The protein below binds the small molecule below.
Small molecule (SMILES): Nc1ccn([C@H]2C[C@H](O)[C@@H](COP(=O)(O)O)O2)c(=O)n1

Sequence of chain 1.D:
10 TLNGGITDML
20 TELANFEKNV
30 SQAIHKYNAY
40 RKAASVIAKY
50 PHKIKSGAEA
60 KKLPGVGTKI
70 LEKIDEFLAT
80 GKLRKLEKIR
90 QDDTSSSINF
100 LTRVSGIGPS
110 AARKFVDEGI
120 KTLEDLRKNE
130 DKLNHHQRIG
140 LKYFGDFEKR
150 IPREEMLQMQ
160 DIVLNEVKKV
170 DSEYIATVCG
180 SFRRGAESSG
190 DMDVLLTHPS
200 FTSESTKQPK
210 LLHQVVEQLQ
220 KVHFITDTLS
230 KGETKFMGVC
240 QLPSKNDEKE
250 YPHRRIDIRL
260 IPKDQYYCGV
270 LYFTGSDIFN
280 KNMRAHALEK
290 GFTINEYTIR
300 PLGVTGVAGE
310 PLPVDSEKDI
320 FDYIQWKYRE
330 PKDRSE

Binding-site contacts:
Ligand atom C2 contacts residue THR196 of chain 1.D at 3.5 Å.
Ligand atom C6 contacts residue ILE174 of chain 1.D at 4.2 Å (hydrophobic).
Ligand atom O3' contacts residue TYR266 of chain 1.D at 4.0 Å.
Ligand atom N3 contacts residue THR196 of chain 1.D at 2.7 Å (h-bond).
Ligand atom N4 contacts residue ALA175 of chain 1.D at 4.3 Å.
Ligand atom OP2 contacts residue TYR265 of chain 1.D at 4.3 Å.
Ligand atom C4 contacts residue THR176 of chain 1.D at 3.5 Å.
Ligand atom OP3 contacts residue TYR265 of chain 1.D at 4.3 Å.
Ligand atom C2' contacts residue TYR266 of chain 1.D at 4.0 Å (hydrophobic).
Ligand atom N1 contacts residue ILE174 of chain 1.D at 3.8 Å.
Ligand atom N4 contacts residue THR196 of chain 1.D at 3.6 Å.
Ligand atom C4 contacts residue TYR265 of chain 1.D at 3.4 Å (hydrophobic).
Ligand atom C5' contacts residue TYR266 of chain 1.D at 3.9 Å (hydrophobic).
Ligand atom C2 contacts residue TYR265 of chain 1.D at 4.0 Å (hydrophobic).
Ligand atom N1 contacts residue TYR265 of chain 1.D at 4.2 Å.
Ligand atom C2 contacts residue ILE174 of chain 1.D at 3.5 Å (hydrophobic).
Ligand atom C4' contacts residue TYR266 of chain 1.D at 4.1 Å (hydrophobic).
Ligand atom C6 contacts residue TYR265 of chain 1.D at 3.6 Å (hydrophobic).
Ligand atom N3 contacts residue LYS262 of chain 1.D at 4.3 Å.
Ligand atom C5 contacts residue THR176 of chain 1.D at 3.3 Å.
Ligand atom O2 contacts residue ILE174 of chain 1.D at 3.7 Å.
Ligand atom C5 contacts residue TYR265 of chain 1.D at 3.3 Å (hydrophobic).
Ligand atom C1' contacts residue ILE174 of chain 1.D at 4.4 Å (hydrophobic).
Ligand atom C2' contacts residue TYR265 of chain 1.D at 3.6 Å (hydrophobic).
Ligand atom C2 contacts residue LYS262 of chain 1.D at 3.7 Å.
Ligand atom O2 contacts residue TYR265 of chain 1.D at 4.5 Å.
Ligand atom N3 contacts residue TYR265 of chain 1.D at 3.7 Å.
Ligand atom N4 contacts residue THR176 of chain 1.D at 2.8 Å (h-bond).
Ligand atom C1' contacts residue TYR265 of chain 1.D at 4.5 Å (hydrophobic).
Ligand atom N4 contacts residue ILE174 of chain 1.D at 3.1 Å (h-bond).
Ligand atom N3 contacts residue ILE174 of chain 1.D at 3.6 Å.
Ligand atom C5 contacts residue ILE174 of chain 1.D at 3.5 Å (hydrophobic).
Ligand atom N4 contacts residue LEU194 of chain 1.D at 4.1 Å.
Ligand atom C3' contacts residue TYR266 of chain 1.D at 3.3 Å (hydrophobic).
Ligand atom O2 contacts residue THR196 of chain 1.D at 3.5 Å (h-bond).
Ligand atom N4 contacts residue TYR265 of chain 1.D at 3.8 Å.
Ligand atom C4 contacts residue ILE174 of chain 1.D at 3.3 Å (hydrophobic).
Ligand atom O2 contacts residue LYS262 of chain 1.D at 2.8 Å (salt-bridge).
Ligand atom C4 contacts residue THR196 of chain 1.D at 3.6 Å.